Sequence of chain 2.B:
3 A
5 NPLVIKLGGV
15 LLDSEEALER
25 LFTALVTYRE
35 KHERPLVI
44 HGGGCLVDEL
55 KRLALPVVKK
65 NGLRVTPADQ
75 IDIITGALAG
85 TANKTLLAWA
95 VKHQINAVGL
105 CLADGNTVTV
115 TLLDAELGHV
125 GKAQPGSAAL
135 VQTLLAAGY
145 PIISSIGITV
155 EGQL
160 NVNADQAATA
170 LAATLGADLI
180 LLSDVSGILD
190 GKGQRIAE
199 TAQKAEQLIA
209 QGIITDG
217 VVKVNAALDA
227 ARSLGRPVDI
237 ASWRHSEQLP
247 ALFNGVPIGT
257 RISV

Binding-site contacts:
Ligand atom N contacts residue ARG68 of chain 2.B at 3.0 Å (salt-bridge).
Ligand atom OXT contacts residue ARG68 of chain 2.B at 3.0 Å (salt-bridge).
Ligand atom CG contacts residue VAL161 of chain 2.B at 3.7 Å (hydrophobic).
Ligand atom OE1 contacts residue ALA163 of chain 2.B at 2.8 Å (h-bond).
Ligand atom O contacts residue VAL161 of chain 2.B at 4.0 Å.
Ligand atom O contacts residue ASN160 of chain 2.B at 3.2 Å (h-bond).
Ligand atom O contacts residue ARG68 of chain 2.B at 4.2 Å.
Ligand atom CA contacts residue ARG68 of chain 2.B at 4.3 Å.
Ligand atom OXT contacts residue ASN160 of chain 2.B at 4.4 Å.
Ligand atom OXT contacts residue LEU67 of chain 2.B at 3.7 Å.
Ligand atom CG contacts residue ASN160 of chain 2.B at 4.1 Å.
Ligand atom CB contacts residue ASN160 of chain 2.B at 4.0 Å.
Ligand atom CD contacts residue GLY46 of chain 2.B at 4.1 Å.
Ligand atom C contacts residue ASN160 of chain 2.B at 3.5 Å.
Ligand atom OE1 contacts residue ASN162 of chain 2.B at 3.7 Å.
Ligand atom CG contacts residue ALA163 of chain 2.B at 4.3 Å (hydrophobic).
Ligand atom O contacts residue ASN162 of chain 2.B at 3.9 Å.
Ligand atom CG contacts residue GLY46 of chain 2.B at 4.2 Å.
Ligand atom CD contacts residue GLY45 of chain 2.B at 4.1 Å.
Ligand atom N contacts residue ASN160 of chain 2.B at 3.4 Å (h-bond).
Ligand atom C contacts residue ARG68 of chain 2.B at 4.0 Å.
Ligand atom CG contacts residue SER149 of chain 2.B at 4.0 Å.
Ligand atom CD contacts residue ALA163 of chain 2.B at 3.7 Å (hydrophobic).
Ligand atom CG contacts residue GLY45 of chain 2.B at 4.4 Å.
Ligand atom OE1 contacts residue VAL161 of chain 2.B at 4.2 Å.
Ligand atom CG contacts residue LEU82 of chain 2.B at 4.3 Å (hydrophobic).
Ligand atom OXT contacts residue GLY66 of chain 2.B at 3.8 Å.
Ligand atom OE2 contacts residue ALA163 of chain 2.B at 4.2 Å.
Ligand atom OE2 contacts residue GLY46 of chain 2.B at 3.5 Å (h-bond).
Ligand atom CA contacts residue ASN160 of chain 2.B at 3.1 Å.
Ligand atom CD contacts residue VAL161 of chain 2.B at 4.4 Å (hydrophobic).
Ligand atom OE2 contacts residue GLY45 of chain 2.B at 3.8 Å.

A protein and the small-molecule ligand that binds it are described below.
Small molecule (SMILES): N[C@@H](CCC(=O)O)C(=O)O